Sequence of chain 1.C:
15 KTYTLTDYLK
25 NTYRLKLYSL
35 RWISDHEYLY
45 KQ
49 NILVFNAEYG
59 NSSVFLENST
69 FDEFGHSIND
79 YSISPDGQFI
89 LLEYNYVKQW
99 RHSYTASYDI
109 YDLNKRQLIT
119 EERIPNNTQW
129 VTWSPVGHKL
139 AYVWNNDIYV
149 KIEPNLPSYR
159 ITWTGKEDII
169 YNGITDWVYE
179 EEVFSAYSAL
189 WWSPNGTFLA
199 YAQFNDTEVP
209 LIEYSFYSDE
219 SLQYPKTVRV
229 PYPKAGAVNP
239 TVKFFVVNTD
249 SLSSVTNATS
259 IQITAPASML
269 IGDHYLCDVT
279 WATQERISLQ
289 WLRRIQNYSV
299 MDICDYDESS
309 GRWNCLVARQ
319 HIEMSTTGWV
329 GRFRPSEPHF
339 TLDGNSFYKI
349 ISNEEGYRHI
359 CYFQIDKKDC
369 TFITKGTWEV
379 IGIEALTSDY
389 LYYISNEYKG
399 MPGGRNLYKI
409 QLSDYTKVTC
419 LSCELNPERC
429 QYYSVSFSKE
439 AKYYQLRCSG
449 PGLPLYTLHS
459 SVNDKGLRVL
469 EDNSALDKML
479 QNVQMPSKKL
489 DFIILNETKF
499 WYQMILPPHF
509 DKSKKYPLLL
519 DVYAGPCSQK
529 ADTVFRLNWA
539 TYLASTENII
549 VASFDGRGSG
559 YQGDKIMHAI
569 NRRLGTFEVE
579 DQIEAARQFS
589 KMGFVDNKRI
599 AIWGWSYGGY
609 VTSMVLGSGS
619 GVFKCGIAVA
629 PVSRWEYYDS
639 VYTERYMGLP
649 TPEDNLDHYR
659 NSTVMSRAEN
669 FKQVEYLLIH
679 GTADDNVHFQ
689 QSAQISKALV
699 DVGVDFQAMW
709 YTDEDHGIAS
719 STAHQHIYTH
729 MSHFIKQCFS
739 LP

The small molecule below binds the protein below.
Small molecule (SMILES): CC(=O)N[C@@H]1[C@@H](O)[C@H](O)[C@@H](CO)O[C@H]1O

Binding-site contacts:
Ligand atom C8 contacts residue ASN193 of chain 1.C at 4.1 Å.
Ligand atom C7 contacts residue ASN193 of chain 1.C at 3.3 Å.
Ligand atom C1 contacts residue GLN282 of chain 1.C at 4.4 Å.
Ligand atom C3 contacts residue ASN193 of chain 1.C at 3.8 Å.
Ligand atom C6 contacts residue GLU283 of chain 1.C at 3.9 Å.
Ligand atom O5 contacts residue THR195 of chain 1.C at 3.7 Å.
Ligand atom C3 contacts residue THR195 of chain 1.C at 4.1 Å.
Ligand atom O6 contacts residue GLU283 of chain 1.C at 4.1 Å.
Ligand atom C4 contacts residue ASN193 of chain 1.C at 4.2 Å.
Ligand atom O5 contacts residue GLN282 of chain 1.C at 3.6 Å.
Ligand atom C2 contacts residue ASN193 of chain 1.C at 2.4 Å.
Ligand atom C5 contacts residue ASN193 of chain 1.C at 3.7 Å.
Ligand atom C6 contacts residue GLN282 of chain 1.C at 3.8 Å.
Ligand atom C5 contacts residue GLN282 of chain 1.C at 4.4 Å.
Ligand atom N2 contacts residue ASN193 of chain 1.C at 3.0 Å (h-bond).
Ligand atom O5 contacts residue ASN193 of chain 1.C at 2.4 Å (h-bond).
Ligand atom N2 contacts residue THR195 of chain 1.C at 3.7 Å.
Ligand atom C1 contacts residue THR195 of chain 1.C at 3.0 Å.
Ligand atom O7 contacts residue ASN193 of chain 1.C at 3.6 Å (h-bond).
Ligand atom C2 contacts residue THR195 of chain 1.C at 3.8 Å.
Ligand atom C1 contacts residue ASN193 of chain 1.C at 1.4 Å.
Ligand atom C5 contacts residue THR195 of chain 1.C at 3.9 Å.
Ligand atom O6 contacts residue GLN282 of chain 1.C at 3.4 Å.